Sequence of chain 1.A:
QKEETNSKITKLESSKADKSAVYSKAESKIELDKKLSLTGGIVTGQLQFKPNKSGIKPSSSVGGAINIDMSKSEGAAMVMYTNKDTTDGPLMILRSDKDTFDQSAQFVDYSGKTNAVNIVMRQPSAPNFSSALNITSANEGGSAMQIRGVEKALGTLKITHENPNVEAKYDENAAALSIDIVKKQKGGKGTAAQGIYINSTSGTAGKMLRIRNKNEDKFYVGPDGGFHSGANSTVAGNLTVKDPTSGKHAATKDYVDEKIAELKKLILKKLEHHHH

Binding-site contacts:
Ligand atom O2 contacts residue ARG225 of chain 1.B at 2.7 Å (salt-bridge).
Ligand atom C2 contacts residue ARG225 of chain 1.B at 3.5 Å.
Ligand atom O3 contacts residue ALA168 of chain 1.B at 3.7 Å.
Ligand atom C2 contacts residue ARG227 of chain 1.B at 3.7 Å.
Ligand atom C4 contacts residue ARG227 of chain 1.B at 3.8 Å.
Ligand atom C1 contacts residue ARG227 of chain 1.B at 3.5 Å.
Ligand atom C6 contacts residue ARG227 of chain 1.B at 3.8 Å.
Ligand atom C3 contacts residue ASN188 of chain 1.A at 3.5 Å.
Ligand atom O6 contacts residue LEU169 of chain 1.B at 3.2 Å.
Ligand atom C4 contacts residue ALA168 of chain 1.B at 3.5 Å (hydrophobic).
Ligand atom O7 contacts residue ARG225 of chain 1.B at 3.0 Å (salt-bridge).
Ligand atom O4 contacts residue ARG227 of chain 1.B at 3.3 Å (salt-bridge).
Ligand atom O6 contacts residue ALA190 of chain 1.A at 3.8 Å.
Ligand atom O3 contacts residue TYR212 of chain 1.C at 3.6 Å.
Ligand atom O3 contacts residue ASN188 of chain 1.A at 3.2 Å (h-bond).
Ligand atom O6 contacts residue ALA168 of chain 1.B at 3.7 Å.
Ligand atom O6 contacts residue GLY170 of chain 1.B at 3.5 Å (h-bond).
Ligand atom O4 contacts residue ASN188 of chain 1.A at 3.6 Å.
Ligand atom O5 contacts residue ASN188 of chain 1.A at 3.0 Å (h-bond).
Ligand atom O3 contacts residue LEU169 of chain 1.B at 3.6 Å.
Ligand atom O3 contacts residue GLN209 of chain 1.C at 2.9 Å (h-bond).
Ligand atom C5 contacts residue ARG227 of chain 1.B at 3.9 Å.
Ligand atom O7 contacts residue ASN188 of chain 1.A at 3.3 Å (h-bond).
Ligand atom O6 contacts residue ASN188 of chain 1.A at 2.6 Å (h-bond).
Ligand atom O3 contacts residue ARG225 of chain 1.B at 3.4 Å (salt-bridge).
Ligand atom O3 contacts residue ARG227 of chain 1.B at 3.0 Å (salt-bridge).
Ligand atom C5 contacts residue ASN188 of chain 1.A at 3.8 Å.
Ligand atom C6 contacts residue ASN188 of chain 1.A at 3.4 Å.
Ligand atom C6 contacts residue TYR212 of chain 1.C at 3.8 Å (hydrophobic).
Ligand atom O6A contacts residue LYS173 of chain 1.B at 3.5 Å (salt-bridge).
Ligand atom C7 contacts residue ARG225 of chain 1.B at 3.7 Å.
Ligand atom O5 contacts residue ARG227 of chain 1.B at 3.2 Å (salt-bridge).
Ligand atom O6 contacts residue ALA189 of chain 1.A at 3.8 Å.
Ligand atom C2 contacts residue ALA168 of chain 1.B at 3.8 Å (hydrophobic).
Ligand atom O4 contacts residue SER193 of chain 1.A at 3.7 Å.
Ligand atom C2 contacts residue GLN209 of chain 1.C at 3.9 Å.
Ligand atom C5 contacts residue TYR212 of chain 1.C at 3.8 Å (hydrophobic).
Ligand atom O2 contacts residue GLN209 of chain 1.C at 3.0 Å (h-bond).
Ligand atom C4 contacts residue ARG227 of chain 1.B at 3.8 Å.
Ligand atom O6B contacts residue ARG227 of chain 1.B at 2.9 Å (salt-bridge).

Sequence of chain 1.B:
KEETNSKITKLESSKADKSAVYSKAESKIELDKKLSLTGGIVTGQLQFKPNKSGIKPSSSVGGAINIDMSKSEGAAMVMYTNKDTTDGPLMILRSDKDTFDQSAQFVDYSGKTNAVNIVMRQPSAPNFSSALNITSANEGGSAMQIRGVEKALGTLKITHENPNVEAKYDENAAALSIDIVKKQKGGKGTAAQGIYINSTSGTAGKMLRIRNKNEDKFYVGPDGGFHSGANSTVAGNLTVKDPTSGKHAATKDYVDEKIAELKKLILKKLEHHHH

The protein below binds the small molecule below.
Small molecule (SMILES): CC(=O)N[C@@H]1[C@@H](O[C@@H]2O[C@H](C(=O)O)[C@@H](O[C@@H]3O[C@H](CO)[C@@H](O)[C@H](O[C@@H]4OC(C(=O)O)=C[C@H](O)[C@H]4O)[C@H]3NC(C)=O)[C@H](O)[C@H]2O)[C@H](O)[C@@H](CO)O[C@H]1O

Sequence of chain 1.C:
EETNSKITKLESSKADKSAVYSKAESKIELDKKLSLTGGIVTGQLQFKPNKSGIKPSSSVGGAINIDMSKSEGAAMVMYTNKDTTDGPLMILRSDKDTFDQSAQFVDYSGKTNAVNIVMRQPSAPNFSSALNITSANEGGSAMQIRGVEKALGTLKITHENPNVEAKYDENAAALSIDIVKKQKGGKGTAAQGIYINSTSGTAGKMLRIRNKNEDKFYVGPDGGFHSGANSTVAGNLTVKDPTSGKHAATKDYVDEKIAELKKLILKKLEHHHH